A small-molecule ligand and the protein it binds are described below.
Small molecule (SMILES): CSC[C@H]1O[C@@H](n2cnc3c(N)ncnc32)[C@H](O)[C@@H]1O

Binding-site contacts:
Ligand atom N3 contacts residue CYS108 of chain 1.B at 3.7 Å.
Ligand atom S5' contacts residue ASP89 of chain 1.B at 3.2 Å (salt-bridge).
Ligand atom C5' contacts residue JFQ1 of chain 1.H at 3.7 Å.
Ligand atom C2 contacts residue CYS108 of chain 1.B at 3.4 Å (hydrophobic).
Ligand atom N6 contacts residue ASP140 of chain 1.B at 2.8 Å (salt-bridge).
Ligand atom N6 contacts residue LEU169 of chain 1.B at 3.6 Å.
Ligand atom C5 contacts residue ILE110 of chain 1.B at 3.7 Å (hydrophobic).
Ligand atom N6 contacts residue PRO165 of chain 1.B at 3.1 Å (h-bond).
Ligand atom C4' contacts residue GLU109 of chain 1.B at 3.4 Å.
Ligand atom O3' contacts residue VAL114 of chain 1.B at 3.4 Å.
Ligand atom C1' contacts residue GLU109 of chain 1.B at 3.3 Å.
Ligand atom CS contacts residue ASP89 of chain 1.B at 3.2 Å.
Ligand atom C5' contacts residue GLY87 of chain 1.B at 3.6 Å.
Ligand atom O4' contacts residue GLY86 of chain 1.B at 3.6 Å.
Ligand atom CS contacts residue GLN55 of chain 1.B at 3.6 Å.
Ligand atom C3' contacts residue LEU50 of chain 1.B at 3.6 Å (hydrophobic).
Ligand atom C8 contacts residue SER160 of chain 1.B at 3.2 Å.
Ligand atom C3' contacts residue GLU109 of chain 1.B at 3.4 Å.
Ligand atom C2 contacts residue ALA141 of chain 1.B at 3.6 Å (hydrophobic).
Ligand atom N1 contacts residue ALA141 of chain 1.B at 2.9 Å (h-bond).
Ligand atom O2' contacts residue GLU109 of chain 1.B at 2.6 Å (salt-bridge).
Ligand atom S5' contacts residue JFQ1 of chain 1.H at 3.4 Å.
Ligand atom C4 contacts residue ILE110 of chain 1.B at 3.6 Å (hydrophobic).
Ligand atom O2' contacts residue GLN34 of chain 1.B at 2.8 Å (h-bond).
Ligand atom C4' contacts residue GLY87 of chain 1.B at 3.5 Å.
Ligand atom N7 contacts residue PRO165 of chain 1.B at 3.2 Å.
Ligand atom N1 contacts residue ASP140 of chain 1.B at 3.7 Å.
Ligand atom C2' contacts residue GLU109 of chain 1.B at 3.4 Å.
Ligand atom S5' contacts residue GLY87 of chain 1.B at 3.6 Å (h-bond).
Ligand atom O4' contacts residue SER160 of chain 1.B at 3.4 Å (h-bond).
Ligand atom C5' contacts residue SER160 of chain 1.B at 3.5 Å.
Ligand atom O2' contacts residue ASP111 of chain 1.B at 3.7 Å.
Ligand atom C5' contacts residue ASP158 of chain 1.B at 3.1 Å.
Ligand atom N3 contacts residue ILE110 of chain 1.B at 3.2 Å (h-bond).
Ligand atom C2 contacts residue ILE110 of chain 1.B at 3.3 Å (hydrophobic).
Ligand atom O3' contacts residue GLU109 of chain 1.B at 2.6 Å (salt-bridge).
Ligand atom N3 contacts residue GLY86 of chain 1.B at 3.5 Å.
Ligand atom N7 contacts residue ALA166 of chain 1.B at 3.1 Å (h-bond).
Ligand atom C5' contacts residue SER159 of chain 1.B at 3.7 Å.
Ligand atom N6 contacts residue THR168 of chain 1.B at 3.3 Å (h-bond).

Sequence of chain 1.B:
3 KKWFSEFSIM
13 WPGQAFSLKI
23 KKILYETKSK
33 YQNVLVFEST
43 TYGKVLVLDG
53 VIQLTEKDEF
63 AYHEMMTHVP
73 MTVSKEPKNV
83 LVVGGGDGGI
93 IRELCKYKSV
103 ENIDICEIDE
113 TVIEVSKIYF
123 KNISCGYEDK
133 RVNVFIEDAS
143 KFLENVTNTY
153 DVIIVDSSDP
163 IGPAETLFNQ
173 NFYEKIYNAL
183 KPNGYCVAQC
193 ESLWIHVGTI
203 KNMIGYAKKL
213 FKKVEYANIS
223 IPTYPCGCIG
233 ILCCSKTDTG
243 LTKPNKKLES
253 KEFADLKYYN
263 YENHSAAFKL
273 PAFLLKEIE